This protein binds this small molecule.
Small molecule (SMILES): CC(=O)N[C@H]1[C@H](O[C@H]2[C@H](O)[C@@H](NC(C)=O)CO[C@@H]2CO)O[C@H](CO)[C@@H](O)[C@@H]1O

Binding-site contacts:
Ligand atom C2 contacts residue ASN12 of chain 30.C at 3.2 Å.
Ligand atom C1 contacts residue ASN12 of chain 30.C at 2.2 Å.
Ligand atom O5 contacts residue ASN12 of chain 30.C at 2.7 Å (h-bond).
Ligand atom C5 contacts residue ASN12 of chain 30.C at 4.1 Å.
Ligand atom N2 contacts residue ASN12 of chain 30.C at 3.8 Å.
Ligand atom O7 contacts residue ASN12 of chain 30.C at 3.7 Å.
Ligand atom C7 contacts residue ASN12 of chain 30.C at 3.9 Å.

Sequence of chain 30.C:
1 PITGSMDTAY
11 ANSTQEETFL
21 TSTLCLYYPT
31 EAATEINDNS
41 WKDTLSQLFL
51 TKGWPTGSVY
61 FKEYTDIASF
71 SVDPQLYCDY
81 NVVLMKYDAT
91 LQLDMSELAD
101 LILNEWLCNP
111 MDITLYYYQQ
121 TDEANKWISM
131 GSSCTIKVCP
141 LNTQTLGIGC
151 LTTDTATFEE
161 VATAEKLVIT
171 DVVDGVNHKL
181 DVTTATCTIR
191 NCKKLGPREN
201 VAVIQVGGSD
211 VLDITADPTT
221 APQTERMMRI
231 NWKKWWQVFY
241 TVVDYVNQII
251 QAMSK